The small molecule below binds the protein below.
Small molecule (SMILES): CC(=O)N[C@@H]1[C@@H](O)[C@H](O)[C@@H](CO)O[C@H]1O

Sequence of chain 1.C:
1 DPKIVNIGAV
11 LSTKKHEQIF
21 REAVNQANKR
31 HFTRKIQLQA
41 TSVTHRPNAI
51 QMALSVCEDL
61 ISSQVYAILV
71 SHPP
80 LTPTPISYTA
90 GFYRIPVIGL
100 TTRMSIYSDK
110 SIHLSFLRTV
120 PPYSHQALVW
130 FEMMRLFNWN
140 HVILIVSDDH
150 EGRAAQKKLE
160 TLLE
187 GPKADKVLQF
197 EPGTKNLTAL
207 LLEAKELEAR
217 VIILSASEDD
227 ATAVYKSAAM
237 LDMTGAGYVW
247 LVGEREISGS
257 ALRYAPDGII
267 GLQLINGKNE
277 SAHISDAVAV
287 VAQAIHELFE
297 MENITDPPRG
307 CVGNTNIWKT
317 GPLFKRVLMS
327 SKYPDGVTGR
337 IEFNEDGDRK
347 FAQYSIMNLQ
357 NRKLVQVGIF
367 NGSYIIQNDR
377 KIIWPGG

Binding-site contacts:
Ligand atom C8 contacts residue GLY368 of chain 1.C at 4.5 Å.
Ligand atom O6 contacts residue TYR370 of chain 1.C at 3.4 Å.
Ligand atom C1 contacts residue TYR370 of chain 1.C at 4.2 Å (hydrophobic).
Ligand atom C8 contacts residue ASN367 of chain 1.C at 3.5 Å.
Ligand atom C5 contacts residue ASN367 of chain 1.C at 3.6 Å.
Ligand atom C7 contacts residue ASN367 of chain 1.C at 3.5 Å.
Ligand atom O5 contacts residue ILE372 of chain 1.C at 4.3 Å.
Ligand atom C3 contacts residue ASN367 of chain 1.C at 3.8 Å.
Ligand atom C1 contacts residue SER369 of chain 1.C at 4.4 Å.
Ligand atom N2 contacts residue SER369 of chain 1.C at 3.8 Å.
Ligand atom C2 contacts residue ASN367 of chain 1.C at 2.4 Å.
Ligand atom O5 contacts residue TYR370 of chain 1.C at 4.1 Å.
Ligand atom O7 contacts residue ASN367 of chain 1.C at 3.7 Å.
Ligand atom C5 contacts residue TYR370 of chain 1.C at 4.3 Å (hydrophobic).
Ligand atom N2 contacts residue ASN367 of chain 1.C at 2.9 Å (h-bond).
Ligand atom O5 contacts residue ASN367 of chain 1.C at 2.4 Å (h-bond).
Ligand atom C4 contacts residue ASN367 of chain 1.C at 4.2 Å.
Ligand atom C1 contacts residue ASN367 of chain 1.C at 1.4 Å.